Binding-site contacts:
Ligand atom N6 contacts residue ILE571 of chain 1.D at 2.8 Å (h-bond).
Ligand atom O2A contacts residue GLU613 of chain 1.D at 2.7 Å (salt-bridge).
Ligand atom O3B contacts residue GLY608 of chain 1.D at 2.9 Å (h-bond).
Ligand atom C8 contacts residue GLY610 of chain 1.D at 3.2 Å.
Ligand atom PA contacts residue ARG815 of chain 1.D at 3.3 Å.
Ligand atom O2G contacts residue ARG815 of chain 1.D at 2.4 Å (salt-bridge).
Ligand atom N7 contacts residue GLY610 of chain 1.D at 3.3 Å (h-bond).
Ligand atom O2A contacts residue LYS611 of chain 1.D at 2.9 Å (salt-bridge).
Ligand atom O1A contacts residue THR612 of chain 1.D at 3.2 Å.
Ligand atom O3G contacts residue THR607 of chain 1.D at 3.3 Å.
Ligand atom O2B contacts residue VAL609 of chain 1.D at 3.1 Å (h-bond).
Ligand atom O1B contacts residue THR612 of chain 1.D at 2.6 Å (h-bond).
Ligand atom O2B contacts residue LYS611 of chain 1.D at 2.6 Å (salt-bridge).
Ligand atom S1G contacts residue ARG756 of chain 1.C at 3.0 Å (salt-bridge).
Ligand atom C8 contacts residue GLY608 of chain 1.D at 3.1 Å.
Ligand atom O2B contacts residue GLY608 of chain 1.D at 3.2 Å (h-bond).
Ligand atom O2G contacts residue ARG756 of chain 1.C at 3.1 Å (salt-bridge).
Ligand atom O1B contacts residue LYS611 of chain 1.D at 3.2 Å.
Ligand atom N1 contacts residue ARG569 of chain 1.D at 3.0 Å (salt-bridge).
Ligand atom PG contacts residue ARG815 of chain 1.D at 3.4 Å.
Ligand atom PB contacts residue GLY608 of chain 1.D at 3.3 Å.
Ligand atom O1A contacts residue ARG815 of chain 1.D at 3.0 Å (salt-bridge).
Ligand atom O3A contacts residue ARG815 of chain 1.D at 2.8 Å (salt-bridge).
Ligand atom O5' contacts residue GLU613 of chain 1.D at 3.2 Å.
Ligand atom N7 contacts residue VAL609 of chain 1.D at 3.2 Å.
Ligand atom O3A contacts residue GLY608 of chain 1.D at 3.1 Å (h-bond).
Ligand atom O3' contacts residue LYS818 of chain 1.D at 2.4 Å (salt-bridge).
Ligand atom O3B contacts residue LYS611 of chain 1.D at 3.2 Å.
Ligand atom O2A contacts residue THR612 of chain 1.D at 2.7 Å (h-bond).
Ligand atom O1A contacts residue ASP695 of chain 1.C at 2.9 Å (salt-bridge).
Ligand atom O3B contacts residue THR607 of chain 1.D at 2.8 Å.
Ligand atom O2B contacts residue GLY610 of chain 1.D at 2.8 Å (h-bond).
Ligand atom S1G contacts residue GLY608 of chain 1.D at 3.2 Å (h-bond).
Ligand atom O4' contacts residue GLY608 of chain 1.D at 3.0 Å (h-bond).
Ligand atom C2 contacts residue ARG569 of chain 1.D at 3.1 Å.
Ligand atom PG contacts residue THR607 of chain 1.D at 2.8 Å.
Ligand atom O2' contacts residue LYS818 of chain 1.D at 2.6 Å (salt-bridge).
Ligand atom S1G contacts residue ARG815 of chain 1.D at 3.0 Å (salt-bridge).
Ligand atom PG contacts residue ARG756 of chain 1.C at 3.3 Å.
Ligand atom S1G contacts residue THR607 of chain 1.D at 1.8 Å.

Sequence of chain 1.C:
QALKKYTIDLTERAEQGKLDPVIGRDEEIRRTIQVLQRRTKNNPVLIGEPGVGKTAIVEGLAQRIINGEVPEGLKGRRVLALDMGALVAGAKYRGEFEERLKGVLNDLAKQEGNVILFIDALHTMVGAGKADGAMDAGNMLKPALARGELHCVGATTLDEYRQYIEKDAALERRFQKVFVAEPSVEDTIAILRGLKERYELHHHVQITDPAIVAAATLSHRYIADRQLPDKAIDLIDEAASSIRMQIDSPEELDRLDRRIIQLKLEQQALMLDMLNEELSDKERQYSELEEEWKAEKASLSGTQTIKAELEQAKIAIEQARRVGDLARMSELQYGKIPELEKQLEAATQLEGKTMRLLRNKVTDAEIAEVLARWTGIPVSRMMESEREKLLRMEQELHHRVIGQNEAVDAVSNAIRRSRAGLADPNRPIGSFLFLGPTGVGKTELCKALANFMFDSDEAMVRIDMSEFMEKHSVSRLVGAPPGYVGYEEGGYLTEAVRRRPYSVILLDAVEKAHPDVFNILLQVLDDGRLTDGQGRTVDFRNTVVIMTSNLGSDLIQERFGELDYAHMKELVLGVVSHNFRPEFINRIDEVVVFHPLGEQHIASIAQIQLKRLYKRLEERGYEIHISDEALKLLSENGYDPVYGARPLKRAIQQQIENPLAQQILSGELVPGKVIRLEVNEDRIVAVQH

A small-molecule ligand and the protein it binds are described below.
Small molecule (SMILES): Nc1ncnc2c1ncn2[C@@H]1O[C@H](COP(=O)(O)OP(=O)(O)OP(O)(O)=S)[C@@H](O)[C@H]1O

Sequence of chain 1.D:
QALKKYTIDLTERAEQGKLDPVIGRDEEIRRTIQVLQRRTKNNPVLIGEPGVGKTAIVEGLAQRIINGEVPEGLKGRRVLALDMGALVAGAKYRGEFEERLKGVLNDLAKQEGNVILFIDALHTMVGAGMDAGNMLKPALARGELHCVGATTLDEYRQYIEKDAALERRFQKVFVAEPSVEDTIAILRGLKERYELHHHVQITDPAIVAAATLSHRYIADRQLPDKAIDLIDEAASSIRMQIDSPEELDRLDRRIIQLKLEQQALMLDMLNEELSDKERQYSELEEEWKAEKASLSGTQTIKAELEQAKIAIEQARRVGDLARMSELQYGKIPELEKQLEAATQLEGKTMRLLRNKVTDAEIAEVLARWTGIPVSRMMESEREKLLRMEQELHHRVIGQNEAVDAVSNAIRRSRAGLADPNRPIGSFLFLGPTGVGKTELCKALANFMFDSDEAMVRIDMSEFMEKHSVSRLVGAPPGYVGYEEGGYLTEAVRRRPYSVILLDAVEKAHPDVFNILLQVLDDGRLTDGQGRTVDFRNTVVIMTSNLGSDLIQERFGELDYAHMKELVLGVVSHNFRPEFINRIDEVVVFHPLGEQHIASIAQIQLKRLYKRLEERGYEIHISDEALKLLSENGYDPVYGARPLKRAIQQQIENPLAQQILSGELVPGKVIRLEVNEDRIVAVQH